Binding-site contacts:
Ligand atom CAM contacts residue THR97 of chain 1.D at 3.2 Å.
Ligand atom CAS contacts residue PHE165 of chain 1.D at 3.8 Å (hydrophobic).
Ligand atom OAO contacts residue THR97 of chain 1.D at 3.0 Å (h-bond).
Ligand atom CAS contacts residue GLU199 of chain 1.D at 3.9 Å.
Ligand atom CE2 contacts residue PHE165 of chain 1.D at 3.7 Å (hydrophobic).
Ligand atom CAQ contacts residue THR98 of chain 1.D at 3.7 Å.
Ligand atom NAN contacts residue GLN169 of chain 1.D at 2.7 Å (h-bond).
Ligand atom CAR contacts residue PHE165 of chain 1.D at 3.7 Å (hydrophobic).
Ligand atom NAN contacts residue PHE165 of chain 1.D at 3.5 Å.
Ligand atom OAA contacts residue GLN169 of chain 1.D at 3.5 Å (h-bond).
Ligand atom CAL contacts residue THR98 of chain 1.D at 3.8 Å.
Ligand atom CAQ contacts residue GLY99 of chain 1.D at 3.5 Å.
Ligand atom OAB contacts residue GLN169 of chain 1.D at 2.7 Å (h-bond).
Ligand atom OAC contacts residue HIS11 of chain 1.C at 2.7 Å (h-bond).
Ligand atom CZ contacts residue PHE10 of chain 1.C at 3.6 Å (hydrophobic).
Ligand atom CAR contacts residue GLY99 of chain 1.D at 3.6 Å.
Ligand atom CAS contacts residue TYR198 of chain 1.D at 3.7 Å (hydrophobic).
Ligand atom OAB contacts residue GLU199 of chain 1.D at 3.3 Å.
Ligand atom CAR contacts residue ARG171 of chain 1.D at 3.7 Å.
Ligand atom OAA contacts residue GLY99 of chain 1.D at 3.6 Å.
Ligand atom CAS contacts residue GLN169 of chain 1.D at 3.5 Å.
Ligand atom CG contacts residue ILE223 of chain 1.D at 3.9 Å (hydrophobic).
Ligand atom OAB contacts residue MET200 of chain 1.D at 3.4 Å.
Ligand atom CD2 contacts residue ILE223 of chain 1.D at 3.8 Å (hydrophobic).
Ligand atom OAA contacts residue ARG171 of chain 1.D at 2.7 Å (salt-bridge).
Ligand atom CE1 contacts residue ARG171 of chain 1.D at 3.8 Å.
Ligand atom CAJ contacts residue ILE72 of chain 1.D at 3.8 Å (hydrophobic).
Ligand atom CAL contacts residue ILE223 of chain 1.D at 3.7 Å (hydrophobic).
Ligand atom CAM contacts residue PO41 of chain 1.O at 3.7 Å.
Ligand atom CD1 contacts residue ARG171 of chain 1.D at 3.5 Å.
Ligand atom CAJ contacts residue HIS11 of chain 1.C at 3.4 Å.
Ligand atom NAT contacts residue THR97 of chain 1.D at 3.8 Å.
Ligand atom CAI contacts residue THR98 of chain 1.D at 3.8 Å.
Ligand atom CAR contacts residue GLN169 of chain 1.D at 3.6 Å.
Ligand atom NAN contacts residue TYR198 of chain 1.D at 3.8 Å.
Ligand atom OAC contacts residue PHE165 of chain 1.D at 3.8 Å.
Ligand atom OAO contacts residue PO41 of chain 1.O at 3.3 Å (h-bond).
Ligand atom CD2 contacts residue PHE165 of chain 1.D at 3.8 Å (hydrophobic).
Ligand atom CZ contacts residue PHE165 of chain 1.D at 3.7 Å (hydrophobic).
Ligand atom CD1 contacts residue VAL224 of chain 1.D at 3.8 Å (hydrophobic).

The protein below binds the small molecule below.
Small molecule (SMILES): O=c1[nH]c(=O)n(COCCO)cc1Cc1ccccc1

Sequence of chain 1.D:
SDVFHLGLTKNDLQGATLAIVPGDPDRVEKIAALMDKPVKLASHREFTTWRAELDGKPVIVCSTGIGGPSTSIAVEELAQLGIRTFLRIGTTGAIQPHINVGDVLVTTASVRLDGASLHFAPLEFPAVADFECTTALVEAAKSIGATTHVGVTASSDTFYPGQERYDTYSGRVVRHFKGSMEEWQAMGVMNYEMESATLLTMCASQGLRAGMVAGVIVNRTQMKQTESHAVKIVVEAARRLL

Sequence of chain 1.C:
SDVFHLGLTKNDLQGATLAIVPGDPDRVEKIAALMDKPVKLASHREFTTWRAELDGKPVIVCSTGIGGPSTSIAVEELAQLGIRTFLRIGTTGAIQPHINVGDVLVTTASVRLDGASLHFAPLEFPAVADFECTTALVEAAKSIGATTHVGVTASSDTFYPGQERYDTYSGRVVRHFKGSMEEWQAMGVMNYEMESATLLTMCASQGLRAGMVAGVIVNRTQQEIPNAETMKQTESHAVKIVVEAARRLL